Binding-site contacts:
Ligand atom S1G contacts residue ASN524 of chain 1.D at 2.7 Å (h-bond).
Ligand atom O1B contacts residue SER423 of chain 1.D at 3.0 Å (h-bond).
Ligand atom N1 contacts residue ILE378 of chain 1.D at 3.6 Å.
Ligand atom C2 contacts residue SER377 of chain 1.D at 3.3 Å.
Ligand atom O3B contacts residue GLY419 of chain 1.D at 3.0 Å (h-bond).
Ligand atom O1A contacts residue ALA421 of chain 1.D at 3.1 Å.
Ligand atom O2G contacts residue ARG808 of chain 1.A at 3.0 Å (salt-bridge).
Ligand atom O2A contacts residue GLU625 of chain 1.A at 3.5 Å.
Ligand atom N1 contacts residue PHE379 of chain 1.D at 3.0 Å (h-bond).
Ligand atom N6 contacts residue PHE379 of chain 1.D at 3.1 Å (h-bond).
Ligand atom O3' contacts residue GLU811 of chain 1.A at 2.8 Å (salt-bridge).
Ligand atom O2B contacts residue GLY419 of chain 1.D at 3.5 Å (h-bond).
Ligand atom O1B contacts residue LYS422 of chain 1.D at 3.5 Å (salt-bridge).
Ligand atom O3B contacts residue PRO418 of chain 1.D at 3.6 Å.
Ligand atom O2G contacts residue ARG676 of chain 1.A at 2.7 Å (salt-bridge).
Ligand atom C8 contacts residue GLY419 of chain 1.D at 3.1 Å.
Ligand atom PA contacts residue GLN626 of chain 1.A at 3.7 Å.
Ligand atom O2B contacts residue ALA421 of chain 1.D at 2.7 Å (h-bond).
Ligand atom O3G contacts residue MG1 of chain 1.CA at 1.9 Å.
Ligand atom O2' contacts residue GLU811 of chain 1.A at 3.6 Å.
Ligand atom O2B contacts residue THR420 of chain 1.D at 3.1 Å (h-bond).
Ligand atom O5' contacts residue ARG808 of chain 1.A at 3.7 Å.
Ligand atom O2A contacts residue SER423 of chain 1.D at 3.4 Å.
Ligand atom O3A contacts residue ARG808 of chain 1.A at 3.1 Å (salt-bridge).
Ligand atom N7 contacts residue ALA421 of chain 1.D at 3.6 Å.
Ligand atom C6 contacts residue PHE379 of chain 1.D at 3.7 Å (hydrophobic).
Ligand atom O2B contacts residue LYS422 of chain 1.D at 3.4 Å (salt-bridge).
Ligand atom N7 contacts residue GLY419 of chain 1.D at 3.4 Å (h-bond).
Ligand atom O2A contacts residue GLN626 of chain 1.A at 2.3 Å (h-bond).
Ligand atom O1B contacts residue MG1 of chain 1.CA at 2.9 Å.
Ligand atom S1G contacts residue PRO418 of chain 1.D at 3.7 Å.
Ligand atom O2' contacts residue HIS531 of chain 1.A at 3.1 Å.
Ligand atom S1G contacts residue LYS422 of chain 1.D at 2.7 Å (salt-bridge).
Ligand atom PG contacts residue LYS422 of chain 1.D at 3.5 Å.
Ligand atom N1 contacts residue SER377 of chain 1.D at 3.7 Å.
Ligand atom C8 contacts residue VAL807 of chain 1.A at 3.7 Å (hydrophobic).
Ligand atom O3B contacts residue LYS422 of chain 1.D at 3.2 Å (salt-bridge).
Ligand atom PG contacts residue MG1 of chain 1.CA at 3.5 Å.
Ligand atom O3A contacts residue MG1 of chain 1.CA at 3.7 Å.
Ligand atom O3G contacts residue SER423 of chain 1.D at 3.5 Å (h-bond).

Sequence of chain 1.A:
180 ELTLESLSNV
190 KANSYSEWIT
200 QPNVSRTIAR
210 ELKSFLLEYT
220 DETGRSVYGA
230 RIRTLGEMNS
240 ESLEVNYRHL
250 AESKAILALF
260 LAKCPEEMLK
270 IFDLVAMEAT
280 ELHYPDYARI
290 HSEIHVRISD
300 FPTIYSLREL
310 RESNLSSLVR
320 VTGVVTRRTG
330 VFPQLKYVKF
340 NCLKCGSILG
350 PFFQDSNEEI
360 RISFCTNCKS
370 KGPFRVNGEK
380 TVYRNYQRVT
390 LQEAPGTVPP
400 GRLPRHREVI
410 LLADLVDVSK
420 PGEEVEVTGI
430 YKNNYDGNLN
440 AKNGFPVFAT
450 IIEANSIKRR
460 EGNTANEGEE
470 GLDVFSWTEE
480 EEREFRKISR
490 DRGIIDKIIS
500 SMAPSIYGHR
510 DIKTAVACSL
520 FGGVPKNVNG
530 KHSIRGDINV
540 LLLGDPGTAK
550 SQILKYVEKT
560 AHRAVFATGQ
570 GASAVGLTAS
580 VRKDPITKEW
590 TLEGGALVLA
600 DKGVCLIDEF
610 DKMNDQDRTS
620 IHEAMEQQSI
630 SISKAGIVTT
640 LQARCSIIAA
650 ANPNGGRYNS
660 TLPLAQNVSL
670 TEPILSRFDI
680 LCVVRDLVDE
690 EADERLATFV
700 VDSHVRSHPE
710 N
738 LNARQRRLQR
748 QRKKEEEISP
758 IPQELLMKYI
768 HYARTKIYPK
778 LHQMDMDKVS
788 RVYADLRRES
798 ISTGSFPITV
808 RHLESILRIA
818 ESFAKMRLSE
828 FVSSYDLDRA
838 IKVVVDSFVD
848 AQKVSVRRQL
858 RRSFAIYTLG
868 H

Sequence of chain 1.D:
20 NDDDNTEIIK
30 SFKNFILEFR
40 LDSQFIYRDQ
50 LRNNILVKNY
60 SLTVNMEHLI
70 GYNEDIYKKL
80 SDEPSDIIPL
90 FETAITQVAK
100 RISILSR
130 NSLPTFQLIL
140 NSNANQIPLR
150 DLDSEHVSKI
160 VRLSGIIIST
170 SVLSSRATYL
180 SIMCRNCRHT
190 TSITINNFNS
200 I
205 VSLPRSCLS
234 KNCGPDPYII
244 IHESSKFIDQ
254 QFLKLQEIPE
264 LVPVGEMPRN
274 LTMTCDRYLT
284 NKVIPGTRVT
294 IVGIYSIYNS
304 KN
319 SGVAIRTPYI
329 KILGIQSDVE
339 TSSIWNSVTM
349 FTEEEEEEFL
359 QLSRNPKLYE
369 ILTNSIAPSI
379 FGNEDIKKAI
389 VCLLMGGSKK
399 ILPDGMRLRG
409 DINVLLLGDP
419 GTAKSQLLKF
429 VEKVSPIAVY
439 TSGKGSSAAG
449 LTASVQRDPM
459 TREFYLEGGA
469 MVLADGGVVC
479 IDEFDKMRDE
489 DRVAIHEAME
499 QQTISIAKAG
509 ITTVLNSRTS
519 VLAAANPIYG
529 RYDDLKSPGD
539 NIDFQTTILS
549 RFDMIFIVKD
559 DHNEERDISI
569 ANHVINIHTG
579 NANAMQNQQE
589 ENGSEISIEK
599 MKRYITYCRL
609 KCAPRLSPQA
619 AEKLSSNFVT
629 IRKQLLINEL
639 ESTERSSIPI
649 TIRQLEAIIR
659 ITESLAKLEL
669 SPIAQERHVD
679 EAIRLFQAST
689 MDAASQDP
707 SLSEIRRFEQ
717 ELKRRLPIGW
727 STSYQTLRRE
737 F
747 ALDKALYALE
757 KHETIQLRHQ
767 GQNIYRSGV

A protein and the small-molecule ligand that binds it are described below.
Small molecule (SMILES): Nc1ncnc2c1ncn2[C@@H]1O[C@H](COP(=O)(O)OP(=O)(O)OP(O)(O)=S)[C@@H](O)[C@H]1O